The protein below binds the small molecule below.
Small molecule (SMILES): Cc1cc(CCCCCCCOc2ccc(C3=NCCO3)cc2)on1

Sequence of chain 26.C:
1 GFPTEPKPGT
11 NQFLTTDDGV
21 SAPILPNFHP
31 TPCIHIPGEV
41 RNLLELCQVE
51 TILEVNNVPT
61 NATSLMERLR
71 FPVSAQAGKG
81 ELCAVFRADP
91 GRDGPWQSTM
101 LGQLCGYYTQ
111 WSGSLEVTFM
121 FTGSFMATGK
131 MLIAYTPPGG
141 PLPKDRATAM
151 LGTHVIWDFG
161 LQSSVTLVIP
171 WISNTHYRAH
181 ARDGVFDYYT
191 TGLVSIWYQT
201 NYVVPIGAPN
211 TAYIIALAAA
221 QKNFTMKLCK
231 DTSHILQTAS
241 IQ

Sequence of chain 26.A:
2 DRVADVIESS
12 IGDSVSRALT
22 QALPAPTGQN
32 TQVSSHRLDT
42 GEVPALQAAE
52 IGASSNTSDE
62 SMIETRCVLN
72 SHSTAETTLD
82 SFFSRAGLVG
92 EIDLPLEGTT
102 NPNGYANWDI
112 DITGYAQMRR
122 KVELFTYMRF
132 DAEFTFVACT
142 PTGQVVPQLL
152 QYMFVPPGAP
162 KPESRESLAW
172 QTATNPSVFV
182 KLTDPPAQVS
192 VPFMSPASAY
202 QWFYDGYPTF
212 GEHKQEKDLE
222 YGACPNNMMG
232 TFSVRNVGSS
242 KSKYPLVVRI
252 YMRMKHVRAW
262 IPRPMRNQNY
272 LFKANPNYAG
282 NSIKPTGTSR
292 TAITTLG

Binding-site contacts:
Ligand atom O1A contacts residue TRP203 of chain 26.A at 3.3 Å.
Ligand atom C31 contacts residue ILE24 of chain 26.C at 3.6 Å (hydrophobic).
Ligand atom O1B contacts residue MET230 of chain 26.A at 4.0 Å.
Ligand atom O1 contacts residue PHE233 of chain 26.A at 3.1 Å.
Ligand atom C3B contacts residue TRP203 of chain 26.A at 3.2 Å (hydrophobic).
Ligand atom C4C contacts residue PHE135 of chain 26.A at 3.7 Å (hydrophobic).
Ligand atom O1B contacts residue TYR201 of chain 26.A at 3.4 Å.
Ligand atom C4C contacts residue VAL192 of chain 26.A at 3.5 Å (hydrophobic).
Ligand atom C5C contacts residue ILE111 of chain 26.A at 3.7 Å (hydrophobic).
Ligand atom C3B contacts residue ASN228 of chain 26.A at 4.0 Å.
Ligand atom N3A contacts residue ASP112 of chain 26.A at 2.8 Å (salt-bridge).
Ligand atom C3C contacts residue PHE135 of chain 26.A at 3.8 Å (hydrophobic).
Ligand atom C6B contacts residue ILE113 of chain 26.A at 4.0 Å (hydrophobic).
Ligand atom C4 contacts residue ILE24 of chain 26.C at 4.0 Å (hydrophobic).
Ligand atom O1 contacts residue PHE155 of chain 26.A at 3.5 Å.
Ligand atom C4B contacts residue ASN228 of chain 26.A at 4.0 Å.
Ligand atom C5A contacts residue ASN228 of chain 26.A at 4.0 Å.
Ligand atom C31 contacts residue VAL179 of chain 26.A at 3.5 Å (hydrophobic).
Ligand atom C5 contacts residue PHE155 of chain 26.A at 3.9 Å (hydrophobic).
Ligand atom C5C contacts residue PHE135 of chain 26.A at 3.5 Å (hydrophobic).
Ligand atom C4A contacts residue THR114 of chain 26.A at 3.6 Å.
Ligand atom C6C contacts residue TYR201 of chain 26.A at 4.0 Å (hydrophobic).
Ligand atom C4B contacts residue TRP203 of chain 26.A at 3.6 Å (hydrophobic).
Ligand atom C4 contacts residue VAL190 of chain 26.A at 3.8 Å (hydrophobic).
Ligand atom C5B contacts residue ASP112 of chain 26.A at 3.9 Å.
Ligand atom C3 contacts residue PHE155 of chain 26.A at 4.0 Å (hydrophobic).
Ligand atom N3A contacts residue ILE113 of chain 26.A at 3.7 Å.
Ligand atom O1A contacts residue ASN228 of chain 26.A at 3.7 Å.
Ligand atom N2 contacts residue PHE155 of chain 26.A at 3.6 Å.
Ligand atom C4A contacts residue ASP112 of chain 26.A at 3.0 Å.
Ligand atom C5B contacts residue ILE113 of chain 26.A at 3.5 Å (hydrophobic).
Ligand atom C31 contacts residue PRO177 of chain 26.A at 3.9 Å (hydrophobic).
Ligand atom N2 contacts residue PHE233 of chain 26.A at 3.8 Å.
Ligand atom C5 contacts residue PHE233 of chain 26.A at 3.9 Å (hydrophobic).
Ligand atom C2B contacts residue TYR201 of chain 26.A at 3.4 Å (hydrophobic).
Ligand atom C7C contacts residue MET230 of chain 26.A at 4.1 Å (hydrophobic).
Ligand atom C5B contacts residue ILE111 of chain 26.A at 4.0 Å (hydrophobic).
Ligand atom C2B contacts residue TRP203 of chain 26.A at 4.1 Å (hydrophobic).
Ligand atom C2C contacts residue VAL192 of chain 26.A at 3.7 Å (hydrophobic).
Ligand atom C2A contacts residue TRP203 of chain 26.A at 3.6 Å (hydrophobic).

Sequence of chain 27.C:
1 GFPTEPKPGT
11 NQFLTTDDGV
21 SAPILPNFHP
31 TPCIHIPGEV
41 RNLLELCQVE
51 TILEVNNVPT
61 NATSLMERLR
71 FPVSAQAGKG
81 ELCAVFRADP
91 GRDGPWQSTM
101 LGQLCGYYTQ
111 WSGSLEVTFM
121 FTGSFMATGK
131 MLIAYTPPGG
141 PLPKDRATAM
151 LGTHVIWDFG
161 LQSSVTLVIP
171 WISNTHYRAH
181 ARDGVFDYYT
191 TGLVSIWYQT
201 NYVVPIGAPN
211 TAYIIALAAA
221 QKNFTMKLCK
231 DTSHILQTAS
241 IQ